Binding-site contacts:
Ligand atom N1' contacts residue TZD1 of chain 2.F at 0.1 Å (h-bond).
Ligand atom O3A contacts residue TZD1 of chain 2.F at 0.1 Å (h-bond).
Ligand atom O2B contacts residue GLN494 of chain 2.A at 2.7 Å (h-bond).
Ligand atom O3B contacts residue MG1 of chain 2.D at 2.1 Å.
Ligand atom O3B contacts residue GLU574 of chain 2.A at 3.0 Å (salt-bridge).
Ligand atom CM4 contacts residue TZD1 of chain 2.F at 0.3 Å.
Ligand atom N3' contacts residue TZD1 of chain 2.F at 0.1 Å (h-bond).
Ligand atom O3A contacts residue HIS495 of chain 2.A at 2.9 Å (h-bond).
Ligand atom O1A contacts residue ASP545 of chain 2.A at 2.9 Å (salt-bridge).
Ligand atom N4' contacts residue GLY518 of chain 2.A at 2.9 Å (h-bond).
Ligand atom C6' contacts residue TZD1 of chain 2.F at 0.1 Å.
Ligand atom O1B contacts residue HIS495 of chain 2.A at 3.1 Å (h-bond).
Ligand atom O3B contacts residue GLY576 of chain 2.A at 2.7 Å (h-bond).
Ligand atom C7 contacts residue TZD1 of chain 2.F at 0.4 Å.
Ligand atom C4' contacts residue TZD1 of chain 2.F at 0.1 Å.
Ligand atom O3B contacts residue TZD1 of chain 2.F at 0.3 Å (h-bond).
Ligand atom O2A contacts residue SER547 of chain 2.A at 2.6 Å (h-bond).
Ligand atom O1A contacts residue ALA546 of chain 2.A at 3.0 Å (h-bond).
Ligand atom C6 contacts residue TZD1 of chain 2.F at 0.6 Å.
Ligand atom O2A contacts residue TZD1 of chain 2.F at 0.4 Å (h-bond).
Ligand atom CM2 contacts residue TZD1 of chain 2.F at 0.2 Å.
Ligand atom O1A contacts residue MG1 of chain 2.D at 2.1 Å.
Ligand atom N1' contacts residue GLU134 of chain 3.A at 2.7 Å (salt-bridge).
Ligand atom C5' contacts residue TZD1 of chain 2.F at 0.1 Å.
Ligand atom N4' contacts residue TZD1 of chain 2.F at 0.2 Å (h-bond).
Ligand atom C5 contacts residue TZD1 of chain 2.F at 0.1 Å.
Ligand atom PB contacts residue TZD1 of chain 2.F at 0.2 Å.
Ligand atom N3 contacts residue TZD1 of chain 2.F at 0.1 Å (h-bond).
Ligand atom O1B contacts residue TZD1 of chain 2.F at 0.2 Å (h-bond).
Ligand atom O1A contacts residue GLU574 of chain 2.A at 3.1 Å (salt-bridge).
Ligand atom C7' contacts residue TZD1 of chain 2.F at 0.2 Å.
Ligand atom O7 contacts residue TZD1 of chain 2.F at 0.4 Å (h-bond).
Ligand atom C2' contacts residue TZD1 of chain 2.F at 0.1 Å.
Ligand atom O1A contacts residue TZD1 of chain 2.F at 0.1 Å (h-bond).
Ligand atom O2B contacts residue TZD1 of chain 2.F at 0.3 Å (h-bond).
Ligand atom C4 contacts residue TZD1 of chain 2.F at 0.2 Å.
Ligand atom S1 contacts residue TZD1 of chain 2.F at 0.6 Å (h-bond).
Ligand atom N4' contacts residue GLN197 of chain 3.A at 3.0 Å (h-bond).
Ligand atom O2B contacts residue MET577 of chain 2.A at 2.9 Å (h-bond).
Ligand atom PA contacts residue TZD1 of chain 2.F at 0.2 Å.

Sequence of chain 2.A:
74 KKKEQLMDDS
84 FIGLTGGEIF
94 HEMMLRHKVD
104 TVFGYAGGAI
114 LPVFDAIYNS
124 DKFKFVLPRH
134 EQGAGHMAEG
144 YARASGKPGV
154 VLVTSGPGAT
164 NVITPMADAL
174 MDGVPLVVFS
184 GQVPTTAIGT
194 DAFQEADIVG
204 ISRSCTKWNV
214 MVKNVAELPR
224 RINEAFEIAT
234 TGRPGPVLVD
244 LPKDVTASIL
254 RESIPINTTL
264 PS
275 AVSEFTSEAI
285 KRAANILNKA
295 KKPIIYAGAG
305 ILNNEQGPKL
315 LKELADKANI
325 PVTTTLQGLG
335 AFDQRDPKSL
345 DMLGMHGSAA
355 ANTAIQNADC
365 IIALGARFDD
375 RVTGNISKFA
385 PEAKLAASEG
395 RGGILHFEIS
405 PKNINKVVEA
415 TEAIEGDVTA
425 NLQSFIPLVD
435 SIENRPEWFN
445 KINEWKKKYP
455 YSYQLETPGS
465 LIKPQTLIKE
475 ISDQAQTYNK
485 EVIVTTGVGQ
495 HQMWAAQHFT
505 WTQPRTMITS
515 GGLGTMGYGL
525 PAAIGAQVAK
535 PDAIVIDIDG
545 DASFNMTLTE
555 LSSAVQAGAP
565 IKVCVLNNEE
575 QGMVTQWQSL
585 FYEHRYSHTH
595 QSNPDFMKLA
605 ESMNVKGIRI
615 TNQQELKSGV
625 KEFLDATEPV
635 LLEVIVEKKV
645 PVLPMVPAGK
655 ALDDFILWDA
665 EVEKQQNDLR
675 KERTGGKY

Sequence of chain 3.A:
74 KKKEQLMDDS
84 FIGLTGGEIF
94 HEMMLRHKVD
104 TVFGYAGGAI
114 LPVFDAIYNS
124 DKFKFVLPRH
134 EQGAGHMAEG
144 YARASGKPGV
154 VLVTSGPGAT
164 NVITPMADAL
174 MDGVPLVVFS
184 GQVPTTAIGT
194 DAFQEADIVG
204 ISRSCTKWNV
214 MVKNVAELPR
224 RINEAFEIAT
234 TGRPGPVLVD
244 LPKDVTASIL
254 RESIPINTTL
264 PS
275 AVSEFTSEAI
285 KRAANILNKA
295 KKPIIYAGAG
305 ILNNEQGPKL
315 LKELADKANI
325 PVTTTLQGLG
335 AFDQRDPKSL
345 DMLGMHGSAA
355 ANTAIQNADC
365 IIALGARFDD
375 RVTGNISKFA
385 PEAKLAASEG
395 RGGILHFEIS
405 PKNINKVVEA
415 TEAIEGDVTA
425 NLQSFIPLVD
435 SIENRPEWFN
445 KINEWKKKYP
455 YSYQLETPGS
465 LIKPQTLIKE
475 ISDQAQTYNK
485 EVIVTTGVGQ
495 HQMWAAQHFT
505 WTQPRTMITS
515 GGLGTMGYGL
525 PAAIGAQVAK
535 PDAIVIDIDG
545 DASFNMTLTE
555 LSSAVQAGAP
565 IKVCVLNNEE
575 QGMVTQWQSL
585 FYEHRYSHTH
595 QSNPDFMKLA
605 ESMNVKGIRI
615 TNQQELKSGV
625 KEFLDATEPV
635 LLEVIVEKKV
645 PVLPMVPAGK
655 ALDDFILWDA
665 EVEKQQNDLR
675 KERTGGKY

A small-molecule ligand and the protein it binds are described below.
Small molecule (SMILES): C/C(NCc1cnc(C)nc1N)=C(/S)CCO[P](=O)([O-])O[P](=O)([O-])O